A protein and the small-molecule ligand that binds it are described below.
Small molecule (SMILES): O=P(O)(O)OC[C@H]1O[C@](O)(COP(=O)(O)O)[C@@H](O)[C@@H]1O

Binding-site contacts:
Ligand atom O4P contacts residue SER523 of chain 1.B at 2.6 Å (h-bond).
Ligand atom O1P contacts residue PRO521 of chain 1.B at 2.8 Å (h-bond).
Ligand atom P2 contacts residue LYS437 of chain 1.B at 3.6 Å.
Ligand atom O5P contacts residue LYS437 of chain 1.B at 3.6 Å (salt-bridge).
Ligand atom O1P contacts residue LYS437 of chain 1.B at 2.5 Å (salt-bridge).
Ligand atom O6P contacts residue SER523 of chain 1.B at 3.3 Å (h-bond).
Ligand atom O6 contacts residue LYS437 of chain 1.B at 3.0 Å (salt-bridge).
Ligand atom O2P contacts residue TRP486 of chain 1.B at 3.1 Å (h-bond).
Ligand atom O3 contacts residue GLY518 of chain 1.B at 2.8 Å (h-bond).
Ligand atom C4 contacts residue GLY522 of chain 1.B at 3.1 Å.
Ligand atom P1 contacts residue ARG493 of chain 1.B at 3.5 Å.
Ligand atom O2P contacts residue ARG493 of chain 1.B at 2.6 Å (salt-bridge).
Ligand atom O1 contacts residue GLY522 of chain 1.B at 3.8 Å.
Ligand atom O5P contacts residue SER441 of chain 1.B at 2.9 Å (h-bond).
Ligand atom P2 contacts residue SER441 of chain 1.B at 3.5 Å.
Ligand atom O4 contacts residue PHE525 of chain 1.B at 3.0 Å (h-bond).
Ligand atom O4 contacts residue SER523 of chain 1.B at 3.7 Å.
Ligand atom O4P contacts residue SER438 of chain 1.B at 2.7 Å (h-bond).
Ligand atom C3 contacts residue ARG520 of chain 1.B at 3.3 Å.
Ligand atom P1 contacts residue LYS437 of chain 1.B at 3.8 Å.
Ligand atom C3 contacts residue GLY522 of chain 1.B at 3.4 Å.
Ligand atom P1 contacts residue PRO521 of chain 1.B at 3.7 Å.
Ligand atom O3 contacts residue ARG520 of chain 1.B at 3.5 Å (salt-bridge).
Ligand atom O6P contacts residue GLY524 of chain 1.B at 2.9 Å (h-bond).
Ligand atom O4 contacts residue GLY522 of chain 1.B at 2.4 Å (h-bond).
Ligand atom C4 contacts residue THR526 of chain 1.B at 3.6 Å.
Ligand atom O4P contacts residue LYS437 of chain 1.B at 3.6 Å (salt-bridge).
Ligand atom P2 contacts residue SER523 of chain 1.B at 3.4 Å.
Ligand atom C5 contacts residue GLY522 of chain 1.B at 3.2 Å.
Ligand atom O6 contacts residue THR436 of chain 1.B at 3.6 Å.
Ligand atom O6P contacts residue SER441 of chain 1.B at 2.9 Å (h-bond).
Ligand atom O2 contacts residue LEU435 of chain 1.B at 3.5 Å.
Ligand atom O5P contacts residue THR436 of chain 1.B at 2.3 Å (h-bond).
Ligand atom O4 contacts residue GLY524 of chain 1.B at 3.5 Å (h-bond).
Ligand atom C6 contacts residue LEU435 of chain 1.B at 3.6 Å (hydrophobic).
Ligand atom O4 contacts residue ARG520 of chain 1.B at 3.7 Å.
Ligand atom O4 contacts residue THR526 of chain 1.B at 3.8 Å.
Ligand atom P2 contacts residue THR436 of chain 1.B at 3.5 Å.
Ligand atom O3P contacts residue ARG493 of chain 1.B at 2.4 Å (salt-bridge).
Ligand atom C6 contacts residue THR526 of chain 1.B at 3.5 Å.

Sequence of chain 1.B:
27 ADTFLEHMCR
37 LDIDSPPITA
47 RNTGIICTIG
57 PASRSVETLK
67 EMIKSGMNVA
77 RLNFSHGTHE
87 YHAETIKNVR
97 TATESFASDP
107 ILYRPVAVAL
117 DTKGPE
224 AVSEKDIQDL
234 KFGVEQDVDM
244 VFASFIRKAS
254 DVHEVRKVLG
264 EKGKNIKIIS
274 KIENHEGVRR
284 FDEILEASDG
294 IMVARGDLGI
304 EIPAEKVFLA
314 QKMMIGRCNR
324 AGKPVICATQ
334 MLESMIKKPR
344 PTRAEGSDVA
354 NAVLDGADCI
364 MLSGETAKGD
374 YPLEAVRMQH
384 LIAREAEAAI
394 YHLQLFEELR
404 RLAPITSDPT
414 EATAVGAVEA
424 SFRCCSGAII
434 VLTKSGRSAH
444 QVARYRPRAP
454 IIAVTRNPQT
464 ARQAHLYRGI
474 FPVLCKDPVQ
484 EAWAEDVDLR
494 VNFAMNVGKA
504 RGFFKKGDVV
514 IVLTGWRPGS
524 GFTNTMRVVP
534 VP